Binding-site contacts:
Ligand atom O7 contacts residue HIS64 of chain 1.A at 4.2 Å.
Ligand atom C7 contacts residue SER59 of chain 1.A at 4.0 Å.
Ligand atom O5 contacts residue ASN63 of chain 1.A at 2.4 Å (h-bond).
Ligand atom C6 contacts residue LEU42 of chain 1.A at 4.4 Å (hydrophobic).
Ligand atom N2 contacts residue ASN63 of chain 1.A at 2.9 Å (h-bond).
Ligand atom O7 contacts residue ASN63 of chain 1.A at 2.7 Å (h-bond).
Ligand atom C8 contacts residue TRP60 of chain 1.A at 3.6 Å (hydrophobic).
Ligand atom C7 contacts residue TRP60 of chain 1.A at 4.4 Å (hydrophobic).
Ligand atom C8 contacts residue ASN63 of chain 1.A at 4.2 Å.
Ligand atom N2 contacts residue SER59 of chain 1.A at 3.7 Å.
Ligand atom C1 contacts residue SER59 of chain 1.A at 4.4 Å.
Ligand atom N2 contacts residue HIS56 of chain 1.A at 4.5 Å.
Ligand atom C1 contacts residue ASN63 of chain 1.A at 1.4 Å.
Ligand atom C6 contacts residue HIS40 of chain 1.A at 2.3 Å.
Ligand atom C7 contacts residue ASN63 of chain 1.A at 3.0 Å.
Ligand atom C8 contacts residue SER59 of chain 1.A at 3.3 Å.
Ligand atom C5 contacts residue HIS40 of chain 1.A at 3.6 Å.
Ligand atom C7 contacts residue HIS56 of chain 1.A at 4.3 Å.
Ligand atom C3 contacts residue ASN63 of chain 1.A at 3.8 Å.
Ligand atom O5 contacts residue HIS40 of chain 1.A at 3.7 Å.
Ligand atom C2 contacts residue ASN63 of chain 1.A at 2.5 Å.
Ligand atom C8 contacts residue HIS56 of chain 1.A at 3.4 Å.
Ligand atom O6 contacts residue LEU41 of chain 1.A at 4.5 Å.
Ligand atom O6 contacts residue HIS40 of chain 1.A at 1.4 Å.
Ligand atom C5 contacts residue ASN63 of chain 1.A at 3.7 Å.
Ligand atom C4 contacts residue ASN63 of chain 1.A at 4.2 Å.

This small molecule binds to this protein.
Small molecule (SMILES): CC(=O)N[C@H]1[C@H](O[C@H]2[C@H](O)[C@@H](NC(C)=O)CO[C@@H]2CO)O[C@H](CO)[C@@H](O[C@H]2O[C@H](CO)[C@@H](O)[C@H](O)[C@@H]2O)[C@@H]1O

Sequence of chain 1.A:
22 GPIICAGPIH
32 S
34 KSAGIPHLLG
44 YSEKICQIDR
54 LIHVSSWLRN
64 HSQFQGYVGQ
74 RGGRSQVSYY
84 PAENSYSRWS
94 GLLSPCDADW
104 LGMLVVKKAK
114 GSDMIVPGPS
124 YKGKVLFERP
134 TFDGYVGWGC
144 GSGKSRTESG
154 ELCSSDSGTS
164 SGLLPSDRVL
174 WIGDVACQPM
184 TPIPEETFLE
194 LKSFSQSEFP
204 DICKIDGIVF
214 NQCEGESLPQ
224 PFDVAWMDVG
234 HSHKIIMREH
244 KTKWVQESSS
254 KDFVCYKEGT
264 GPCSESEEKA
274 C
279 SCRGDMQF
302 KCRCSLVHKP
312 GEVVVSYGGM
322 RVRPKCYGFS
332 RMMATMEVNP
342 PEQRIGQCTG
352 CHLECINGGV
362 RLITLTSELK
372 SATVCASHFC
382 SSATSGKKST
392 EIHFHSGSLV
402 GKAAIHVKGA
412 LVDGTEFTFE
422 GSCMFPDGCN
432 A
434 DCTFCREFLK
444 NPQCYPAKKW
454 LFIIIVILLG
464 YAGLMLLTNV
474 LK